This small molecule binds to this protein.
Small molecule (SMILES): CNc1ccccc1C(=O)O[C@H]1[C@@H](O)[C@H](n2cnc3c(N)ncnc32)O[C@@H]1COP(=O)(O)OP(=O)(O)OP(=O)(O)S

Binding-site contacts:
Ligand atom N18 contacts residue ASN93 of chain 1.A at 3.6 Å.
Ligand atom C17 contacts residue ASN122 of chain 1.A at 3.1 Å.
Ligand atom P38 contacts residue THR121 of chain 1.A at 3.7 Å.
Ligand atom O39 contacts residue GLU227 of chain 1.A at 3.3 Å (salt-bridge).
Ligand atom O31 contacts residue THR121 of chain 1.A at 2.9 Å (h-bond).
Ligand atom N18 contacts residue ASN122 of chain 1.A at 3.1 Å (h-bond).
Ligand atom N18 contacts residue GLN96 of chain 1.A at 3.0 Å (h-bond).
Ligand atom S41 contacts residue THR121 of chain 1.A at 3.7 Å.
Ligand atom P38 contacts residue MG1 of chain 1.E at 2.6 Å.
Ligand atom N21 contacts residue GLN96 of chain 1.A at 3.2 Å (h-bond).
Ligand atom O37 contacts residue MG1 of chain 1.E at 3.6 Å.
Ligand atom O32 contacts residue THR121 of chain 1.A at 3.4 Å (h-bond).
Ligand atom C07 contacts residue PHE89 of chain 1.A at 3.8 Å (hydrophobic).
Ligand atom O36 contacts residue ALA118 of chain 1.A at 3.8 Å.
Ligand atom S41 contacts residue MET162 of chain 1.A at 3.9 Å.
Ligand atom N21 contacts residue LEU92 of chain 1.A at 3.2 Å.
Ligand atom N21 contacts residue THR91 of chain 1.A at 2.9 Å (h-bond).
Ligand atom C19 contacts residue GLN96 of chain 1.A at 3.9 Å.
Ligand atom O36 contacts residue GLY119 of chain 1.A at 3.5 Å (h-bond).
Ligand atom O10 contacts residue ASN431 of chain 1.A at 3.1 Å (h-bond).
Ligand atom O33 contacts residue GLY117 of chain 1.A at 3.3 Å (h-bond).
Ligand atom C17 contacts residue GLN96 of chain 1.A at 3.4 Å.
Ligand atom O35 contacts residue GLY117 of chain 1.A at 2.8 Å (h-bond).
Ligand atom O29 contacts residue GLY119 of chain 1.A at 3.8 Å.
Ligand atom C06 contacts residue PHE89 of chain 1.A at 3.4 Å (hydrophobic).
Ligand atom O36 contacts residue LYS120 of chain 1.A at 3.1 Å (salt-bridge).
Ligand atom N21 contacts residue ASN93 of chain 1.A at 2.9 Å (h-bond).
Ligand atom O39 contacts residue MG1 of chain 1.E at 2.3 Å.
Ligand atom O33 contacts residue GLY119 of chain 1.A at 3.6 Å.
Ligand atom P30 contacts residue GLY119 of chain 1.A at 3.9 Å.
Ligand atom O31 contacts residue LYS120 of chain 1.A at 3.2 Å (salt-bridge).
Ligand atom O40 contacts residue MG1 of chain 1.E at 2.1 Å.
Ligand atom O35 contacts residue THR116 of chain 1.A at 3.1 Å (h-bond).
Ligand atom O40 contacts residue THR121 of chain 1.A at 3.7 Å.
Ligand atom P34 contacts residue GLY117 of chain 1.A at 3.4 Å.
Ligand atom O37 contacts residue THR121 of chain 1.A at 3.2 Å (h-bond).
Ligand atom O31 contacts residue GLY119 of chain 1.A at 3.2 Å.
Ligand atom C19 contacts residue ASN93 of chain 1.A at 3.7 Å.
Ligand atom O40 contacts residue ASP226 of chain 1.A at 2.7 Å (salt-bridge).
Ligand atom O36 contacts residue GLY117 of chain 1.A at 3.6 Å.

Sequence of chain 1.A:
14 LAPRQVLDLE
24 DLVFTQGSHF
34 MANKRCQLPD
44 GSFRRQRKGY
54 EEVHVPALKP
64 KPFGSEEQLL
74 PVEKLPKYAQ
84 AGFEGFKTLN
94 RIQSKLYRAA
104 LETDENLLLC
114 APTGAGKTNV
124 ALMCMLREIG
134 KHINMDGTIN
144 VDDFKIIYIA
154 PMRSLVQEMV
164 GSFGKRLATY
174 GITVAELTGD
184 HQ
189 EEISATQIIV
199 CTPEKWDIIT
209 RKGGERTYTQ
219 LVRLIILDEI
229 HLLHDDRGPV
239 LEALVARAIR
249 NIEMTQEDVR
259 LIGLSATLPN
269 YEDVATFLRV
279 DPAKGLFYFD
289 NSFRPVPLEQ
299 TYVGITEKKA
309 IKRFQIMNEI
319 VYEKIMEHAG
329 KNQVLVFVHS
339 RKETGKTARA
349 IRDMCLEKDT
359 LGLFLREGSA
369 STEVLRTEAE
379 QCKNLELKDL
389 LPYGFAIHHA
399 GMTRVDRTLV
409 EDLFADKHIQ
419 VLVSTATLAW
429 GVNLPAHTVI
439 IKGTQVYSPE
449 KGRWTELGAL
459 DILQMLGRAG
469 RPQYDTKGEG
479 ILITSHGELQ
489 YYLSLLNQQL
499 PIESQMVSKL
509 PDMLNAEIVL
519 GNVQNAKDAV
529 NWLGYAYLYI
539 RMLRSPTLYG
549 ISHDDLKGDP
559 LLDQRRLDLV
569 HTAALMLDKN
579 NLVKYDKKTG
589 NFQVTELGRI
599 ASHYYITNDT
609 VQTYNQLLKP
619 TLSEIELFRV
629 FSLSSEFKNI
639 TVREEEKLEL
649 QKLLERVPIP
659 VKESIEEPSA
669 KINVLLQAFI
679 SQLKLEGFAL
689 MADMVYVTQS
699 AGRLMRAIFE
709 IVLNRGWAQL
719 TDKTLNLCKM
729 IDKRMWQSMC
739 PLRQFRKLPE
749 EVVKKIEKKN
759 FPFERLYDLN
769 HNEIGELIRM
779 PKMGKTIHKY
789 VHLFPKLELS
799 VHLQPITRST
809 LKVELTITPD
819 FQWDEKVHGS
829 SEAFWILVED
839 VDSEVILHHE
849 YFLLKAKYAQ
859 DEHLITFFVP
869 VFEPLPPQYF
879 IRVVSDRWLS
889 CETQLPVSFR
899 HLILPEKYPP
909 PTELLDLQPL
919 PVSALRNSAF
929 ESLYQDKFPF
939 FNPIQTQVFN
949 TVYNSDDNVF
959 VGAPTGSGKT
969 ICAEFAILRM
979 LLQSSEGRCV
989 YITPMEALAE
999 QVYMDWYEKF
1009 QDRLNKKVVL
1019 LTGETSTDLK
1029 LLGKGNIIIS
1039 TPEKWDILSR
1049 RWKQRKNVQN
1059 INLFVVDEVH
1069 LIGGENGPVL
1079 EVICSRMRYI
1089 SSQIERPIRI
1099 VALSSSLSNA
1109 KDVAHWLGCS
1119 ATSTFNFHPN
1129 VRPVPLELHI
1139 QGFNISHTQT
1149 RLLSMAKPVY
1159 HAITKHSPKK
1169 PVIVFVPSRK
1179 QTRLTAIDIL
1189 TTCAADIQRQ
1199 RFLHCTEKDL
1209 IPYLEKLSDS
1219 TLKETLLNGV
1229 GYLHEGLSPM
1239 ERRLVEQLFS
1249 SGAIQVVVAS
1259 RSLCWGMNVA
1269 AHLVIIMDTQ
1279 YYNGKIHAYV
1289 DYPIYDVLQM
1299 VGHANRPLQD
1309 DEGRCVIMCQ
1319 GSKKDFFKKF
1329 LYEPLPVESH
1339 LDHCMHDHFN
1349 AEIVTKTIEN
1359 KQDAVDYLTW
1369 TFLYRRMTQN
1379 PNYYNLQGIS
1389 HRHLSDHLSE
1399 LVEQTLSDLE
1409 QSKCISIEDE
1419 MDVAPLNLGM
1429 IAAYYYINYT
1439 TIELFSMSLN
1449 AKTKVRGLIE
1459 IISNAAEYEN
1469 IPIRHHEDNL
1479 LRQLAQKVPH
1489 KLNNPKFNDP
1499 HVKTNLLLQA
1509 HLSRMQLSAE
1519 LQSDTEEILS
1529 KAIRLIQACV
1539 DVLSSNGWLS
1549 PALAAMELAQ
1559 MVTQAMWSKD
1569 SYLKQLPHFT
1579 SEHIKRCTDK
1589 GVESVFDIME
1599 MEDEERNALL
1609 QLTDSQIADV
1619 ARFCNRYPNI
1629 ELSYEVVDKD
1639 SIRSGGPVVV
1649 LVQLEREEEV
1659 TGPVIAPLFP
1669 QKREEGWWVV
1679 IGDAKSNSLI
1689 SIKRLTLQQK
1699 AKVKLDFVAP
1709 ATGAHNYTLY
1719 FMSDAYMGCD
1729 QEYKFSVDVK